Binding-site contacts:
Ligand atom OP1 contacts residue PHE76 of chain 5.C at 3.7 Å.
Ligand atom O3' contacts residue LEU56 of chain 5.C at 4.2 Å.
Ligand atom OP1 contacts residue LEU56 of chain 5.C at 2.8 Å.
Ligand atom O2 contacts residue GLN61 of chain 5.C at 3.9 Å.
Ligand atom OP1 contacts residue LYS12 of chain 5.F at 3.9 Å.
Ligand atom P contacts residue LYS68 of chain 5.C at 4.5 Å.
Ligand atom O2' contacts residue THR57 of chain 5.C at 3.2 Å.
Ligand atom OP1 contacts residue LYS8 of chain 5.F at 4.0 Å.
Ligand atom C2 contacts residue GLN61 of chain 5.C at 3.9 Å.
Ligand atom C1' contacts residue GLN61 of chain 5.C at 4.2 Å.
Ligand atom P contacts residue LEU56 of chain 5.C at 4.2 Å.
Ligand atom OP1 contacts residue LYS8 of chain 5.F at 3.1 Å.
Ligand atom O3' contacts residue LEU64 of chain 5.C at 4.1 Å.
Ligand atom N3 contacts residue GLN61 of chain 5.C at 3.6 Å.
Ligand atom O2' contacts residue LEU64 of chain 5.C at 3.9 Å.
Ligand atom P contacts residue LYS8 of chain 5.F at 4.1 Å.
Ligand atom O2' contacts residue GLN61 of chain 5.C at 4.2 Å.
Ligand atom OP2 contacts residue LYS8 of chain 5.F at 3.8 Å.
Ligand atom OP1 contacts residue LEU64 of chain 5.C at 4.4 Å.
Ligand atom OP1 contacts residue LYS68 of chain 5.C at 3.2 Å (salt-bridge).

A protein and the small-molecule ligand that binds it are described below.
Small molecule (SMILES): Nc1ccn([C@@H]2O[C@H](CO[P](=O)(O)O[C@H]3[C@@H](O)[C@H](n4ccc(=O)[nH]c4=O)O[C@@H]3CO[P](=O)(O)O[C@H]3[C@@H](O)[C@H](n4cnc5c(N)ncnc54)O[C@@H]3CO)[C@@H](O[P](=O)(O)OC[C@H]3O[C@@H](n4ccc(=O)[nH]c4=O)[C@H](O)[C@@H]3O)[C@H]2O)c(=O)n1.O=c1ccn([C@@H]2O[C@H](CO[P](=O)(O)O[C@H]3[C@@H](O)[C@H](n4ccc(=O)[nH]c4=O)O[C@@H]3CO[P](=O)(O)O[C@H]3[C@@H](O)[C@H](n4ccc(=O)[nH]c4=O)O[C@@H]3CO)[C@@H](O)[C@H]2O)c(=O)[nH]1

Sequence of chain 5.F:
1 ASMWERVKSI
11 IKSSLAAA

Sequence of chain 5.C:
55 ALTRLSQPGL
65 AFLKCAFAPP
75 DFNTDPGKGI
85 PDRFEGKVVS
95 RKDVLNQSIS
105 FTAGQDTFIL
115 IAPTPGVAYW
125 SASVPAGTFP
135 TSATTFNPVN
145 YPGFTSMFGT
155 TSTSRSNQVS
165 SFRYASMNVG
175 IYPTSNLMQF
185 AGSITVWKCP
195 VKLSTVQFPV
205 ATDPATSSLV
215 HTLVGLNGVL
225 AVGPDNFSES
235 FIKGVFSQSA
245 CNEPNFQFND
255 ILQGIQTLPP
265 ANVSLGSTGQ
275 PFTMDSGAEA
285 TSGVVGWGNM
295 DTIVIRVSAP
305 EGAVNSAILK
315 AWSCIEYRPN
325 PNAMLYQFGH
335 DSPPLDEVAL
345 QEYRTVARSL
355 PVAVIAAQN